Sequence of chain 1.A:
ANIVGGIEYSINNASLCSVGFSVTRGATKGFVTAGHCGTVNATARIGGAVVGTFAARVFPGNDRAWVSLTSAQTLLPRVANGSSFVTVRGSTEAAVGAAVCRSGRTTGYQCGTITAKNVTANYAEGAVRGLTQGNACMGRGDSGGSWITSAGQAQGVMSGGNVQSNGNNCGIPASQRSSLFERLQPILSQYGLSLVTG

A small-molecule ligand and the protein it binds are described below.
Small molecule (SMILES): C[C@H](N)C(=O)N[C@@H](C)C(=O)N1CCC[C@H]1C(=O)N[C@H](BO)Cc1ccccc1

Binding-site contacts:
Ligand atom C contacts residue SER159 of chain 1.A at 3.7 Å.
Ligand atom C contacts residue GLY161 of chain 1.A at 3.7 Å.
Ligand atom CB contacts residue TYR123 of chain 1.A at 3.9 Å (hydrophobic).
Ligand atom CB contacts residue TYR123 of chain 1.A at 3.4 Å (hydrophobic).
Ligand atom CE1 contacts residue VAL163 of chain 1.A at 3.3 Å (hydrophobic).
Ligand atom CD2 contacts residue ARG140 of chain 1.A at 3.6 Å.
Ligand atom CG contacts residue TYR123 of chain 1.A at 3.7 Å (hydrophobic).
Ligand atom O1 contacts residue CYS17 of chain 1.A at 3.6 Å (h-bond).
Ligand atom O1 contacts residue SER143 of chain 1.A at 2.5 Å (h-bond).
Ligand atom N contacts residue SER159 of chain 1.A at 3.1 Å (h-bond).
Ligand atom O contacts residue HIS36 of chain 1.A at 3.9 Å.
Ligand atom O1 contacts residue HIS36 of chain 1.A at 2.6 Å (h-bond).
Ligand atom N contacts residue HIS36 of chain 1.A at 3.0 Å (h-bond).
Ligand atom N contacts residue TYR123 of chain 1.A at 3.8 Å.
Ligand atom CA contacts residue HIS36 of chain 1.A at 3.0 Å.
Ligand atom C contacts residue HIS36 of chain 1.A at 3.5 Å.
Ligand atom CE2 contacts residue ARG140 of chain 1.A at 3.5 Å.
Ligand atom C contacts residue TYR123 of chain 1.A at 3.5 Å (hydrophobic).
Ligand atom B contacts residue HIS36 of chain 1.A at 2.2 Å.
Ligand atom CG contacts residue GLU125 of chain 1.A at 3.4 Å.
Ligand atom CA contacts residue TYR123 of chain 1.A at 3.8 Å (hydrophobic).
Ligand atom O contacts residue GLY160 of chain 1.A at 3.1 Å.
Ligand atom CB contacts residue SER143 of chain 1.A at 3.3 Å.
Ligand atom CD1 contacts residue VAL163 of chain 1.A at 3.9 Å (hydrophobic).
Ligand atom N contacts residue GLY161 of chain 1.A at 3.0 Å (h-bond).
Ligand atom CB contacts residue LEU180 of chain 1.A at 4.0 Å (hydrophobic).
Ligand atom CA contacts residue GLY160 of chain 1.A at 4.0 Å.
Ligand atom CA contacts residue SER159 of chain 1.A at 3.5 Å.
Ligand atom CD contacts residue TYR123 of chain 1.A at 3.6 Å (hydrophobic).
Ligand atom CZ contacts residue VAL163 of chain 1.A at 3.4 Å (hydrophobic).
Ligand atom CA contacts residue TYR123 of chain 1.A at 3.9 Å (hydrophobic).
Ligand atom N contacts residue SER143 of chain 1.A at 3.2 Å (h-bond).
Ligand atom CB contacts residue ARG140 of chain 1.A at 3.9 Å.
Ligand atom CA contacts residue GLY161 of chain 1.A at 3.5 Å.
Ligand atom O contacts residue TYR123 of chain 1.A at 3.6 Å.
Ligand atom B contacts residue SER143 of chain 1.A at 1.6 Å.
Ligand atom O contacts residue GLY161 of chain 1.A at 3.0 Å (h-bond).
Ligand atom N contacts residue TYR123 of chain 1.A at 3.6 Å.
Ligand atom CG contacts residue ARG140 of chain 1.A at 4.0 Å.
Ligand atom CA contacts residue SER143 of chain 1.A at 2.7 Å.